Sequence of chain 2.A:
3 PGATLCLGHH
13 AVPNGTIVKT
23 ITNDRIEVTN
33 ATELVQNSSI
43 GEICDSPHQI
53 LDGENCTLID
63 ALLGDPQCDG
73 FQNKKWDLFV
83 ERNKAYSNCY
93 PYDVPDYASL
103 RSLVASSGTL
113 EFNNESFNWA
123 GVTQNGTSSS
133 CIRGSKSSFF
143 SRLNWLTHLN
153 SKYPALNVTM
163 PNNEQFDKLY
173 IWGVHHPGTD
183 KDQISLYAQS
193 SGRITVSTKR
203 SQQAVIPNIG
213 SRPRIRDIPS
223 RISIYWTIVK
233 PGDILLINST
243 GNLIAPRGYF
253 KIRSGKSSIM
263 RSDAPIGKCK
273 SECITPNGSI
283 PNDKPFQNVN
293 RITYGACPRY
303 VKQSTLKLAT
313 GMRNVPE

The small molecule below binds the protein below.
Small molecule (SMILES): CC(=O)N[C@@H]1[C@@H](O)[C@H](O[C@@H]2O[C@H](CO)[C@H](O)[C@H](O[C@@H]3O[C@H](CO)[C@@H](O[C@@H]4O[C@H](CO[C@]5(C(=O)O)C[C@H](O)[C@@H](NC(C)=O)[C@H]([C@H](O)[C@H](O)CO)O5)[C@H](O)[C@H](O)[C@H]4O)[C@H](O)[C@H]3NC(C)=O)[C@H]2O)[C@@H](CO)O[C@H]1O

Binding-site contacts:
Ligand atom C9 contacts residue HIS177 of chain 2.A at 4.0 Å.
Ligand atom O2 contacts residue SER187 of chain 2.A at 2.8 Å (h-bond).
Ligand atom O10 contacts residue LEU188 of chain 2.A at 3.4 Å.
Ligand atom C2 contacts residue SER187 of chain 2.A at 3.8 Å.
Ligand atom C11 contacts residue THR149 of chain 2.A at 3.7 Å.
Ligand atom O1B contacts residue SER131 of chain 2.A at 3.8 Å.
Ligand atom C3 contacts residue ASP219 of chain 2.A at 3.4 Å.
Ligand atom O8 contacts residue TRP147 of chain 2.A at 3.8 Å.
Ligand atom O1A contacts residue SER130 of chain 2.A at 3.3 Å.
Ligand atom O4 contacts residue THR129 of chain 2.A at 3.9 Å.
Ligand atom O1A contacts residue SER131 of chain 2.A at 2.6 Å (h-bond).
Ligand atom O3 contacts residue ASP219 of chain 2.A at 2.7 Å (salt-bridge).
Ligand atom O1B contacts residue SER130 of chain 2.A at 2.6 Å (h-bond).
Ligand atom O9 contacts residue SER222 of chain 2.A at 2.6 Å (h-bond).
Ligand atom O4 contacts residue ASP219 of chain 2.A at 2.7 Å (salt-bridge).
Ligand atom O8 contacts residue ILE220 of chain 2.A at 3.6 Å.
Ligand atom C3 contacts residue SER187 of chain 2.A at 3.9 Å.
Ligand atom O8 contacts residue TYR92 of chain 2.A at 2.8 Å (h-bond).
Ligand atom O1B contacts residue ILE220 of chain 2.A at 3.3 Å.
Ligand atom C10 contacts residue LEU188 of chain 2.A at 3.6 Å (hydrophobic).
Ligand atom C8 contacts residue TYR92 of chain 2.A at 3.6 Å (hydrophobic).
Ligand atom C11 contacts residue GLY128 of chain 2.A at 3.8 Å.
Ligand atom N5 contacts residue THR129 of chain 2.A at 3.2 Å (h-bond).
Ligand atom C8 contacts residue LEU188 of chain 2.A at 3.8 Å (hydrophobic).
Ligand atom C6 contacts residue TRP147 of chain 2.A at 3.9 Å (hydrophobic).
Ligand atom N5 contacts residue TRP147 of chain 2.A at 3.5 Å.
Ligand atom C1 contacts residue SER131 of chain 2.A at 3.5 Å.
Ligand atom O7 contacts residue LEU188 of chain 2.A at 3.7 Å.
Ligand atom O4 contacts residue ILE220 of chain 2.A at 3.8 Å.
Ligand atom C11 contacts residue LEU188 of chain 2.A at 4.0 Å (hydrophobic).
Ligand atom C4 contacts residue ASP219 of chain 2.A at 3.4 Å.
Ligand atom C9 contacts residue TYR92 of chain 2.A at 3.4 Å (hydrophobic).
Ligand atom O3 contacts residue ARG216 of chain 2.A at 3.6 Å.
Ligand atom C9 contacts residue SER222 of chain 2.A at 3.6 Å.
Ligand atom O9 contacts residue TYR92 of chain 2.A at 3.5 Å (h-bond).
Ligand atom C1 contacts residue SER130 of chain 2.A at 3.4 Å.
Ligand atom C5 contacts residue THR129 of chain 2.A at 3.8 Å.
Ligand atom C7 contacts residue TRP147 of chain 2.A at 3.7 Å (hydrophobic).
Ligand atom C4 contacts residue THR129 of chain 2.A at 3.5 Å.
Ligand atom C11 contacts residue TRP147 of chain 2.A at 3.6 Å (hydrophobic).